Binding-site contacts:
Ligand atom N1 contacts residue TYR217 of chain 1.B at 3.4 Å.
Ligand atom C10 contacts residue PHE185 of chain 1.B at 3.5 Å (hydrophobic).
Ligand atom N4 contacts residue VAL145 of chain 1.B at 3.8 Å.
Ligand atom C3 contacts residue LEU139 of chain 1.B at 3.8 Å (hydrophobic).
Ligand atom N5 contacts residue GLN148 of chain 1.B at 3.2 Å (h-bond).
Ligand atom N4 contacts residue MET213 of chain 1.B at 3.1 Å (h-bond).
Ligand atom C8 contacts residue PHE185 of chain 1.B at 3.5 Å (hydrophobic).
Ligand atom N1 contacts residue LEU139 of chain 1.B at 3.9 Å.
Ligand atom C15 contacts residue MET213 of chain 1.B at 3.8 Å (hydrophobic).
Ligand atom C3 contacts residue TYR217 of chain 1.B at 3.4 Å (hydrophobic).
Ligand atom C11 contacts residue MET213 of chain 1.B at 3.8 Å (hydrophobic).
Ligand atom O1 contacts residue SER138 of chain 1.B at 2.8 Å (h-bond).
Ligand atom C5 contacts residue TYR217 of chain 1.B at 3.5 Å (hydrophobic).
Ligand atom O1 contacts residue NAI1 of chain 1.E at 3.9 Å.
Ligand atom O1 contacts residue TYR151 of chain 1.B at 2.8 Å (h-bond).
Ligand atom C12 contacts residue VAL145 of chain 1.B at 3.7 Å (hydrophobic).
Ligand atom S2 contacts residue SER138 of chain 1.B at 3.8 Å.
Ligand atom C15 contacts residue PRO144 of chain 1.B at 3.4 Å (hydrophobic).
Ligand atom C17 contacts residue ILE190 of chain 1.B at 3.8 Å (hydrophobic).
Ligand atom N2 contacts residue PHE185 of chain 1.B at 3.7 Å.
Ligand atom C17 contacts residue NAI1 of chain 1.E at 3.9 Å.
Ligand atom C13 contacts residue PHE185 of chain 1.B at 3.9 Å (hydrophobic).
Ligand atom C12 contacts residue MET213 of chain 1.B at 3.3 Å (hydrophobic).
Ligand atom S1 contacts residue TYR217 of chain 1.B at 3.6 Å.
Ligand atom C13 contacts residue MET213 of chain 1.B at 3.4 Å (hydrophobic).
Ligand atom C9 contacts residue PHE185 of chain 1.B at 3.4 Å (hydrophobic).
Ligand atom C19 contacts residue ASN95 of chain 1.B at 3.2 Å.
Ligand atom S2 contacts residue PHE185 of chain 1.B at 3.6 Å.
Ligand atom C7 contacts residue PHE185 of chain 1.B at 3.3 Å (hydrophobic).
Ligand atom N3 contacts residue MET213 of chain 1.B at 3.6 Å.
Ligand atom C1 contacts residue TYR217 of chain 1.B at 3.5 Å (hydrophobic).
Ligand atom C2 contacts residue TYR217 of chain 1.B at 3.4 Å (hydrophobic).
Ligand atom N3 contacts residue VAL145 of chain 1.B at 3.9 Å.
Ligand atom C19 contacts residue GLN148 of chain 1.B at 3.3 Å.
Ligand atom C4 contacts residue TYR217 of chain 1.B at 3.8 Å (hydrophobic).
Ligand atom C4 contacts residue PHE185 of chain 1.B at 3.7 Å (hydrophobic).
Ligand atom C6 contacts residue PHE185 of chain 1.B at 3.5 Å (hydrophobic).
Ligand atom C18 contacts residue GLN148 of chain 1.B at 3.6 Å.
Ligand atom C5 contacts residue PHE185 of chain 1.B at 3.8 Å (hydrophobic).
Ligand atom C16 contacts residue NAI1 of chain 1.E at 3.6 Å.

Sequence of chain 1.B:
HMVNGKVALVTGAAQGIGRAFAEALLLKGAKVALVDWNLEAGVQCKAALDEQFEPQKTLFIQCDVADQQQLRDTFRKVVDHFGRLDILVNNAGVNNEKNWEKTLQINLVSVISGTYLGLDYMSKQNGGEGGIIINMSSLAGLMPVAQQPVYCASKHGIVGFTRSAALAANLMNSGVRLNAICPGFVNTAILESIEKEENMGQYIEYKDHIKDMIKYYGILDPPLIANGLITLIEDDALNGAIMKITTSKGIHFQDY

A small-molecule ligand and the protein it binds are described below.
Small molecule (SMILES): CCCC[S@@H](O)c1sc2nc(-c3nccs3)cc(-c3cnc(C)n3C)c2c1N